Binding-site contacts:
Ligand atom C8 contacts residue LEU142 of chain 1.A at 3.6 Å (hydrophobic).
Ligand atom C16 contacts residue GLU86 of chain 1.A at 3.5 Å.
Ligand atom N1 contacts residue 1N11 of chain 2.C at 0.7 Å (h-bond).
Ligand atom CL contacts residue ALA140 of chain 2.A at 3.4 Å.
Ligand atom C2 contacts residue 1N11 of chain 2.C at 0.2 Å.
Ligand atom N contacts residue LYS47 of chain 2.A at 3.4 Å.
Ligand atom S contacts residue 1N11 of chain 2.C at 0.7 Å (h-bond).
Ligand atom CL contacts residue 1N11 of chain 2.C at 0.6 Å.
Ligand atom C6 contacts residue 1N11 of chain 2.C at 0.4 Å.
Ligand atom C11 contacts residue 1N11 of chain 2.C at 2.0 Å.
Ligand atom C1 contacts residue 1N11 of chain 2.C at 1.1 Å.
Ligand atom C15 contacts residue VAL153 of chain 1.A at 3.5 Å (hydrophobic).
Ligand atom C contacts residue 1N11 of chain 2.C at 0.9 Å.
Ligand atom C7 contacts residue LEU142 of chain 1.A at 3.5 Å (hydrophobic).
Ligand atom N contacts residue LYS47 of chain 1.A at 3.3 Å.
Ligand atom C1 contacts residue ALA140 of chain 1.A at 3.4 Å (hydrophobic).
Ligand atom N4 contacts residue 1N11 of chain 2.C at 3.1 Å (h-bond).
Ligand atom C8 contacts residue 1N11 of chain 2.C at 0.4 Å.
Ligand atom C10 contacts residue ALA140 of chain 1.A at 3.6 Å (hydrophobic).
Ligand atom C14 contacts residue LYS47 of chain 2.A at 3.4 Å.
Ligand atom N2 contacts residue 1N11 of chain 2.C at 0.9 Å.
Ligand atom C21 contacts residue HIS88 of chain 1.A at 3.4 Å.
Ligand atom C3 contacts residue 1N11 of chain 2.C at 0.9 Å.
Ligand atom C7 contacts residue 1N11 of chain 2.C at 0.6 Å.
Ligand atom O contacts residue LEU49 of chain 1.A at 3.2 Å.
Ligand atom C9 contacts residue 1N11 of chain 2.C at 0.3 Å.
Ligand atom O contacts residue 1N11 of chain 2.C at 1.4 Å (h-bond).
Ligand atom C17 contacts residue 1N11 of chain 2.C at 3.3 Å.
Ligand atom N contacts residue 1N11 of chain 2.C at 0.8 Å (h-bond).
Ligand atom C11 contacts residue LYS47 of chain 2.A at 3.3 Å.
Ligand atom C8 contacts residue SER149 of chain 1.A at 3.5 Å.
Ligand atom C12 contacts residue 1N11 of chain 2.C at 2.8 Å.
Ligand atom C4 contacts residue 1N11 of chain 2.C at 0.4 Å.
Ligand atom O contacts residue THR151 of chain 2.A at 3.4 Å.
Ligand atom C5 contacts residue 1N11 of chain 2.C at 0.3 Å.
Ligand atom C21 contacts residue GLU86 of chain 1.A at 3.2 Å.
Ligand atom N4 contacts residue LYS47 of chain 2.A at 3.3 Å (salt-bridge).
Ligand atom O1 contacts residue GLU86 of chain 1.A at 2.8 Å (salt-bridge).
Ligand atom C10 contacts residue 1N11 of chain 2.C at 0.6 Å.
Ligand atom C1 contacts residue LEU49 of chain 2.A at 3.5 Å (hydrophobic).

Sequence of chain 2.A:
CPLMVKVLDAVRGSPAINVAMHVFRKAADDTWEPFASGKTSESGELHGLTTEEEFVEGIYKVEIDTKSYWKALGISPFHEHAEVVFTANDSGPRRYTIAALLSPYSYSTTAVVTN

The small molecule below binds the protein below.
Small molecule (SMILES): Cc1nc(Nc2ncc(C(=O)Nc3c(C)cccc3Cl)s2)cc(N2CCN(CCO)CC2)n1

Sequence of chain 1.A:
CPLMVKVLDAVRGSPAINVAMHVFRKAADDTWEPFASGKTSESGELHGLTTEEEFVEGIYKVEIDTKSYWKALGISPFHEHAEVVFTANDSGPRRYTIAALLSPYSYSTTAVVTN